Sequence of chain 1.E:
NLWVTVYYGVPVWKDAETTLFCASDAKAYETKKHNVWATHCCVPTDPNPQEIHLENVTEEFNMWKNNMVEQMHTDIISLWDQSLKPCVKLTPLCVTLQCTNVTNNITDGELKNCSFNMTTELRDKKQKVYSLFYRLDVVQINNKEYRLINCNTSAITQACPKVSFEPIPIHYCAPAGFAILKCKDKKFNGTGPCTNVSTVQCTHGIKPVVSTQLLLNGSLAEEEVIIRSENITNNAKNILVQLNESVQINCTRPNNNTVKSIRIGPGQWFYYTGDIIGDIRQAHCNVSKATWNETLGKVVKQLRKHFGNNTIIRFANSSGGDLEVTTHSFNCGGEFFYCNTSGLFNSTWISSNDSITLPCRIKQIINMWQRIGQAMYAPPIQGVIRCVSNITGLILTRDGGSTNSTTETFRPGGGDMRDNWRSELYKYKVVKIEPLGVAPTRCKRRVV

This small molecule binds to this protein.
Small molecule (SMILES): CC(=O)N[C@H]1[C@H](O[C@H]2[C@H](O)[C@@H](NC(C)=O)CO[C@@H]2CO)O[C@H](CO)[C@@H](O)[C@@H]1O

Binding-site contacts:
Ligand atom C8 contacts residue ASN90 of chain 1.E at 4.3 Å.
Ligand atom O7 contacts residue SER17 of chain 1.F at 3.6 Å.
Ligand atom N2 contacts residue ASN90 of chain 1.E at 2.7 Å (h-bond).
Ligand atom C7 contacts residue ASN90 of chain 1.E at 3.4 Å.
Ligand atom C2 contacts residue ASN90 of chain 1.E at 2.4 Å.
Ligand atom O3 contacts residue GLU89 of chain 1.E at 4.3 Å.
Ligand atom O7 contacts residue ASN90 of chain 1.E at 3.9 Å.
Ligand atom C2 contacts residue GLU89 of chain 1.E at 4.0 Å.
Ligand atom C1 contacts residue ASN90 of chain 1.E at 1.5 Å.
Ligand atom C8 contacts residue GLY16 of chain 1.F at 3.6 Å.
Ligand atom C7 contacts residue GLY16 of chain 1.F at 3.7 Å.
Ligand atom C8 contacts residue SER17 of chain 1.F at 3.7 Å.
Ligand atom C3 contacts residue ASN90 of chain 1.E at 3.7 Å.
Ligand atom C8 contacts residue GLU89 of chain 1.E at 3.7 Å.
Ligand atom C5 contacts residue ASN90 of chain 1.E at 3.7 Å.
Ligand atom N2 contacts residue GLU89 of chain 1.E at 3.5 Å.
Ligand atom C7 contacts residue SER17 of chain 1.F at 4.2 Å.
Ligand atom O7 contacts residue GLY16 of chain 1.F at 3.5 Å (h-bond).
Ligand atom C3 contacts residue GLU89 of chain 1.E at 3.8 Å.
Ligand atom O5 contacts residue ASN90 of chain 1.E at 2.4 Å (h-bond).
Ligand atom C4 contacts residue ASN90 of chain 1.E at 4.2 Å.
Ligand atom C1 contacts residue GLU89 of chain 1.E at 4.2 Å.
Ligand atom C7 contacts residue GLU89 of chain 1.E at 4.2 Å.

Sequence of chain 1.F:
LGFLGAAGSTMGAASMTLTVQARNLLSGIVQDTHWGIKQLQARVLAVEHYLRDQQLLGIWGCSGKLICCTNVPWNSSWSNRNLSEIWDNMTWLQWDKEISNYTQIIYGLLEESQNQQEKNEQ